Sequence of chain 1.B:
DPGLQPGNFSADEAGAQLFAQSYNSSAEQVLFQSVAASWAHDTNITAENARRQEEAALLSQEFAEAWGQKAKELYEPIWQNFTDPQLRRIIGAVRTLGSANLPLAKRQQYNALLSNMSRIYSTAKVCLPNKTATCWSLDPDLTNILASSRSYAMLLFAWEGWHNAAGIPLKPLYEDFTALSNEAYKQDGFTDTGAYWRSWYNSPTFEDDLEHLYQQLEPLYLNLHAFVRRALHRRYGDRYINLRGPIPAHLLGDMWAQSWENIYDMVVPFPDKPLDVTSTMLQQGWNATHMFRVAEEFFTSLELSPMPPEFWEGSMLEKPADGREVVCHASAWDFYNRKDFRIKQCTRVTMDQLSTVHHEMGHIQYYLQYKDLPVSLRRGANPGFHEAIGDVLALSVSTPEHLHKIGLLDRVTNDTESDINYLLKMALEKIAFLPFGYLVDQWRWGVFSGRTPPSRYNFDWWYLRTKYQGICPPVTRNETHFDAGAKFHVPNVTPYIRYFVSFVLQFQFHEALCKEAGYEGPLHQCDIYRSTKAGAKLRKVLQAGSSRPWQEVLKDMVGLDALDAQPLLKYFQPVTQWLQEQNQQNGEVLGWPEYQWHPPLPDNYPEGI

This small molecule binds to this protein.
Small molecule (SMILES): CC(=O)N[C@@H]1[C@@H](O)[C@H](O)[C@@H](CO)O[C@H]1O

Binding-site contacts:
Ligand atom C1 contacts residue ASN117 of chain 1.B at 1.4 Å.
Ligand atom O7 contacts residue LEU174 of chain 1.B at 3.8 Å.
Ligand atom C7 contacts residue ASN117 of chain 1.B at 3.0 Å.
Ligand atom C2 contacts residue ARG120 of chain 1.B at 3.9 Å.
Ligand atom C7 contacts residue LEU174 of chain 1.B at 4.1 Å (hydrophobic).
Ligand atom C8 contacts residue ASN117 of chain 1.B at 4.2 Å.
Ligand atom C7 contacts residue ARG120 of chain 1.B at 3.8 Å.
Ligand atom N2 contacts residue ASN117 of chain 1.B at 2.7 Å (h-bond).
Ligand atom O7 contacts residue ASN117 of chain 1.B at 2.9 Å (h-bond).
Ligand atom C2 contacts residue ASN117 of chain 1.B at 2.2 Å.
Ligand atom O5 contacts residue ASN117 of chain 1.B at 2.4 Å (h-bond).
Ligand atom C3 contacts residue ASN117 of chain 1.B at 3.6 Å.
Ligand atom O3 contacts residue ARG120 of chain 1.B at 4.5 Å.
Ligand atom O6 contacts residue ALA113 of chain 1.B at 3.5 Å.
Ligand atom C8 contacts residue ILE121 of chain 1.B at 3.8 Å (hydrophobic).
Ligand atom O5 contacts residue ALA113 of chain 1.B at 4.3 Å.
Ligand atom C8 contacts residue LEU174 of chain 1.B at 3.7 Å (hydrophobic).
Ligand atom C4 contacts residue ASN117 of chain 1.B at 4.1 Å.
Ligand atom C8 contacts residue ARG120 of chain 1.B at 3.7 Å.
Ligand atom N2 contacts residue ARG120 of chain 1.B at 3.0 Å (salt-bridge).
Ligand atom C5 contacts residue ASN117 of chain 1.B at 3.6 Å.